Sequence of chain 1.A:
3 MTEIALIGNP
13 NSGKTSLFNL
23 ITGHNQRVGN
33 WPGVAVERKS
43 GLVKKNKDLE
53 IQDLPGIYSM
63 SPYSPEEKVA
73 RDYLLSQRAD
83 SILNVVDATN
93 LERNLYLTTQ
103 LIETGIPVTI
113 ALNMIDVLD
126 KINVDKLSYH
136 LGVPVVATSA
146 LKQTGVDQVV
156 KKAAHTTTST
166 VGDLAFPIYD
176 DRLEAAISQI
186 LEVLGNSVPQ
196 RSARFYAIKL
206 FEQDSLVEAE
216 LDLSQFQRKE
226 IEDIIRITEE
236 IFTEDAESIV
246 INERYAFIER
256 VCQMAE

Binding-site contacts:
Ligand atom O6 contacts residue ASN115 of chain 1.A at 3.1 Å (h-bond).
Ligand atom N1 contacts residue LEU146 of chain 1.A at 3.7 Å.
Ligand atom O6 contacts residue ASP118 of chain 1.A at 3.5 Å (salt-bridge).
Ligand atom O6 contacts residue SER144 of chain 1.A at 3.5 Å.
Ligand atom N1 contacts residue ASP118 of chain 1.A at 2.6 Å (salt-bridge).
Ligand atom PB contacts residue LYS16 of chain 1.A at 3.5 Å.
Ligand atom C6 contacts residue ASP118 of chain 1.A at 3.5 Å.
Ligand atom O3A contacts residue LYS16 of chain 1.A at 3.7 Å.
Ligand atom O1A contacts residue THR17 of chain 1.A at 3.4 Å (h-bond).
Ligand atom O1B contacts residue SER14 of chain 1.A at 3.2 Å (h-bond).
Ligand atom O6 contacts residue MET116 of chain 1.A at 3.3 Å (h-bond).
Ligand atom O1A contacts residue SER18 of chain 1.A at 2.8 Å (h-bond).
Ligand atom O1B contacts residue ASN13 of chain 1.A at 3.2 Å (h-bond).
Ligand atom O1B contacts residue GLY15 of chain 1.A at 3.2 Å (h-bond).
Ligand atom C8 contacts residue SER18 of chain 1.A at 3.6 Å.
Ligand atom N2 contacts residue LEU146 of chain 1.A at 3.6 Å.
Ligand atom O6 contacts residue ALA145 of chain 1.A at 3.0 Å (h-bond).
Ligand atom O1A contacts residue LYS16 of chain 1.A at 3.6 Å (salt-bridge).
Ligand atom N3B contacts residue ASN13 of chain 1.A at 3.1 Å (h-bond).
Ligand atom O1B contacts residue LYS16 of chain 1.A at 3.1 Å (salt-bridge).
Ligand atom O5' contacts residue SER18 of chain 1.A at 3.6 Å.
Ligand atom N2 contacts residue VAL119 of chain 1.A at 3.2 Å.
Ligand atom N7 contacts residue GLY15 of chain 1.A at 3.7 Å.
Ligand atom O2B contacts residue LYS16 of chain 1.A at 3.5 Å (salt-bridge).
Ligand atom O3A contacts residue ASN13 of chain 1.A at 3.6 Å.
Ligand atom PB contacts residue ASN13 of chain 1.A at 3.5 Å.
Ligand atom C2' contacts residue SER18 of chain 1.A at 3.7 Å.
Ligand atom N7 contacts residue ALA145 of chain 1.A at 3.4 Å.
Ligand atom N2 contacts residue ASP118 of chain 1.A at 2.8 Å (salt-bridge).
Ligand atom C8 contacts residue GLY15 of chain 1.A at 3.5 Å.
Ligand atom C2 contacts residue ASP118 of chain 1.A at 3.5 Å.
Ligand atom O2B contacts residue THR17 of chain 1.A at 2.6 Å (h-bond).
Ligand atom PA contacts residue SER18 of chain 1.A at 3.7 Å.
Ligand atom C5' contacts residue ASN13 of chain 1.A at 3.3 Å.
Ligand atom PA contacts residue GLY15 of chain 1.A at 3.7 Å.
Ligand atom N7 contacts residue ASN115 of chain 1.A at 3.0 Å (h-bond).
Ligand atom PB contacts residue GLY15 of chain 1.A at 3.7 Å.
Ligand atom C5 contacts residue ASN115 of chain 1.A at 3.6 Å.
Ligand atom O1A contacts residue GLY15 of chain 1.A at 3.3 Å.
Ligand atom O3A contacts residue GLY15 of chain 1.A at 3.2 Å (h-bond).

The protein below binds the small molecule below.
Small molecule (SMILES): Nc1nc2c(ncn2[C@@H]2O[C@H](CO[P](=O)(O)O[P](N)(=O)O)[C@@H](O)[C@H]2O)c(=O)[nH]1